This protein binds this small molecule.
Small molecule (SMILES): CC(=O)N[C@H]1[C@H](O[C@@H]2[C@@H](O)[C@@H](O)O[C@H](CO)[C@@H]2O[C@H]2O[C@H](CO[C@@H]3O[C@@H](C)[C@H](O)[C@@H](O)[C@H]3O)[C@@H](O)[C@H](O)[C@H]2O)O[C@H](CO)[C@@H](O)[C@@H]1O

Sequence of chain 2.A:
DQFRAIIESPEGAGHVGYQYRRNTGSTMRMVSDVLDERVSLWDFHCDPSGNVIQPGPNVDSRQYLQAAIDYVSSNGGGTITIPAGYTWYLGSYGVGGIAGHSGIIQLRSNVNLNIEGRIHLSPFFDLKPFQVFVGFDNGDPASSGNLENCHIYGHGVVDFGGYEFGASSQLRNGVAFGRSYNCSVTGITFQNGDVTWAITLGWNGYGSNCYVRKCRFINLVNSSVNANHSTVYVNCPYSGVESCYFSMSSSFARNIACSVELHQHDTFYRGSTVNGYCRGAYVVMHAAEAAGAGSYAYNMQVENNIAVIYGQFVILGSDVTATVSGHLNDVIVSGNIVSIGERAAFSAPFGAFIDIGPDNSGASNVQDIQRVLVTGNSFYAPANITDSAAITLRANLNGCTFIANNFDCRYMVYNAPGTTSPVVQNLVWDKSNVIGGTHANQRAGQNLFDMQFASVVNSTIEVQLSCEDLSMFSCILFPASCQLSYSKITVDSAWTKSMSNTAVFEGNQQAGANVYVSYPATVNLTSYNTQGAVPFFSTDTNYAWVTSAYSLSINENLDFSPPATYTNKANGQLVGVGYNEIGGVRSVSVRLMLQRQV

Binding-site contacts:
Ligand atom C5 contacts residue ASN230 of chain 2.A at 3.8 Å.
Ligand atom C3 contacts residue GLU291 of chain 2.A at 3.5 Å.
Ligand atom C3 contacts residue ASN206 of chain 2.A at 3.4 Å.
Ligand atom C4 contacts residue HIS103 of chain 2.A at 3.3 Å.
Ligand atom C1 contacts residue TYR235 of chain 2.A at 3.7 Å (hydrophobic).
Ligand atom O2 contacts residue TYR235 of chain 2.A at 3.1 Å (h-bond).
Ligand atom C1 contacts residue LEU173 of chain 2.A at 3.8 Å (hydrophobic).
Ligand atom C3 contacts residue ASN237 of chain 2.A at 3.5 Å.
Ligand atom C6 contacts residue TRP199 of chain 2.A at 3.7 Å (hydrophobic).
Ligand atom O6 contacts residue THR198 of chain 2.A at 3.4 Å.
Ligand atom O3 contacts residue GLN133 of chain 2.A at 3.7 Å.
Ligand atom O6 contacts residue TRP199 of chain 2.A at 3.3 Å.
Ligand atom C1 contacts residue GLU291 of chain 2.A at 3.8 Å.
Ligand atom O3 contacts residue ASN206 of chain 2.A at 2.6 Å (h-bond).
Ligand atom O5 contacts residue LEU173 of chain 2.A at 3.8 Å.
Ligand atom C2 contacts residue GLU291 of chain 2.A at 3.5 Å.
Ligand atom C6 contacts residue PHE138 of chain 2.A at 3.9 Å (hydrophobic).
Ligand atom O4 contacts residue GLN133 of chain 2.A at 3.0 Å (h-bond).
Ligand atom C8 contacts residue ALA290 of chain 2.A at 3.7 Å (hydrophobic).
Ligand atom O3 contacts residue ASN237 of chain 2.A at 3.9 Å.
Ligand atom O6 contacts residue ASN230 of chain 2.A at 3.4 Å (h-bond).
Ligand atom O5 contacts residue TRP199 of chain 2.A at 3.6 Å.
Ligand atom C3 contacts residue LEU173 of chain 2.A at 3.9 Å (hydrophobic).
Ligand atom C6 contacts residue THR202 of chain 2.A at 3.7 Å.
Ligand atom N2 contacts residue GLU291 of chain 2.A at 2.9 Å (salt-bridge).
Ligand atom C6 contacts residue ASN230 of chain 2.A at 3.6 Å.
Ligand atom O4 contacts residue ASN237 of chain 2.A at 2.9 Å (h-bond).
Ligand atom O2 contacts residue GLU291 of chain 2.A at 3.9 Å.
Ligand atom C4 contacts residue ASN237 of chain 2.A at 3.7 Å.
Ligand atom O6 contacts residue THR202 of chain 2.A at 3.7 Å.
Ligand atom O5 contacts residue TRP199 of chain 2.A at 3.8 Å.
Ligand atom O3 contacts residue GLY102 of chain 2.A at 3.6 Å (h-bond).
Ligand atom C8 contacts residue GLU291 of chain 2.A at 3.9 Å.
Ligand atom O4 contacts residue HIS103 of chain 2.A at 2.7 Å (h-bond).
Ligand atom O3 contacts residue TRP205 of chain 2.A at 3.6 Å (h-bond).
Ligand atom O5 contacts residue ASN230 of chain 2.A at 3.8 Å.
Ligand atom O6 contacts residue LEU173 of chain 2.A at 3.7 Å.
Ligand atom C5 contacts residue TYR235 of chain 2.A at 3.6 Å (hydrophobic).
Ligand atom O3 contacts residue HIS103 of chain 2.A at 3.8 Å.
Ligand atom C6 contacts residue TYR235 of chain 2.A at 3.8 Å (hydrophobic).